The small molecule below binds the protein below.
Small molecule (SMILES): CCCCCNC(=O)[C@H](Cc1ccc(N(C(=O)C(=O)O)c2ccccc2C(=O)O)c2ccccc12)NC(C)=O

Sequence of chain 1.A:
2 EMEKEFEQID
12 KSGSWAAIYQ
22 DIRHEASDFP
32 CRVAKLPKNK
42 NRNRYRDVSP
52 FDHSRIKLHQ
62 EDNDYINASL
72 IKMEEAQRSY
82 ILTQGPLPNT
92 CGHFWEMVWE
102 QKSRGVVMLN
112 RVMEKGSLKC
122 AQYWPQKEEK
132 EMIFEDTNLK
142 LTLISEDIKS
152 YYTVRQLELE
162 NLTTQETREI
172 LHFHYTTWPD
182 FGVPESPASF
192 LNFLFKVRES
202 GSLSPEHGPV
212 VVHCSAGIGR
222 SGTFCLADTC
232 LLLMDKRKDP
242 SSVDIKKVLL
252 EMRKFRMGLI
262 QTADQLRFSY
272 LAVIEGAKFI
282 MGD

Binding-site contacts:
Ligand atom C21 contacts residue ALA217 of chain 1.A at 3.5 Å (hydrophobic).
Ligand atom N41 contacts residue ASP48 of chain 1.A at 2.9 Å (salt-bridge).
Ligand atom C55 contacts residue ASP48 of chain 1.A at 3.5 Å.
Ligand atom C62 contacts residue ASP48 of chain 1.A at 3.1 Å.
Ligand atom O23 contacts residue GLY218 of chain 1.A at 3.3 Å (h-bond).
Ligand atom O35 contacts residue GLN266 of chain 1.A at 3.7 Å.
Ligand atom C18 contacts residue GLY220 of chain 1.A at 3.7 Å.
Ligand atom C40 contacts residue ASP48 of chain 1.A at 3.7 Å.
Ligand atom O23 contacts residue CYS215 of chain 1.A at 3.2 Å (h-bond).
Ligand atom O20 contacts residue GLN266 of chain 1.A at 3.5 Å (h-bond).
Ligand atom C1 contacts residue TYR46 of chain 1.A at 3.4 Å (hydrophobic).
Ligand atom O20 contacts residue GLY220 of chain 1.A at 3.2 Å.
Ligand atom C7 contacts residue ALA217 of chain 1.A at 3.8 Å (hydrophobic).
Ligand atom O22 contacts residue CYS215 of chain 1.A at 3.2 Å (h-bond).
Ligand atom C49 contacts residue GLN262 of chain 1.A at 3.4 Å.
Ligand atom C33 contacts residue ARG221 of chain 1.A at 3.4 Å.
Ligand atom O22 contacts residue ALA217 of chain 1.A at 2.7 Å (h-bond).
Ligand atom O34 contacts residue ARG221 of chain 1.A at 3.1 Å (salt-bridge).
Ligand atom C36 contacts residue TYR46 of chain 1.A at 3.6 Å (hydrophobic).
Ligand atom C21 contacts residue CYS215 of chain 1.A at 3.3 Å (hydrophobic).
Ligand atom C21 contacts residue GLY220 of chain 1.A at 3.6 Å.
Ligand atom C27 contacts residue THR263 of chain 1.A at 3.6 Å.
Ligand atom C26 contacts residue THR263 of chain 1.A at 3.6 Å.
Ligand atom C9 contacts residue ALA217 of chain 1.A at 3.8 Å (hydrophobic).
Ligand atom C1 contacts residue LYS120 of chain 1.A at 3.7 Å.
Ligand atom C28 contacts residue GLN262 of chain 1.A at 3.6 Å.
Ligand atom C45 contacts residue ASP48 of chain 1.A at 3.3 Å.
Ligand atom O23 contacts residue GLY220 of chain 1.A at 2.8 Å (h-bond).
Ligand atom O20 contacts residue ARG221 of chain 1.A at 3.0 Å (salt-bridge).
Ligand atom O23 contacts residue ILE219 of chain 1.A at 3.0 Å (h-bond).
Ligand atom O23 contacts residue ALA217 of chain 1.A at 3.3 Å.
Ligand atom N44 contacts residue ASP48 of chain 1.A at 2.6 Å (salt-bridge).
Ligand atom C61 contacts residue ASP48 of chain 1.A at 3.5 Å.
Ligand atom C8 contacts residue ALA217 of chain 1.A at 3.5 Å (hydrophobic).
Ligand atom C2 contacts residue TYR46 of chain 1.A at 3.4 Å (hydrophobic).
Ligand atom O22 contacts residue SER216 of chain 1.A at 3.0 Å (h-bond).
Ligand atom O35 contacts residue TRP179 of chain 1.A at 3.6 Å.
Ligand atom C61 contacts residue TYR46 of chain 1.A at 3.8 Å (hydrophobic).
Ligand atom O35 contacts residue ARG221 of chain 1.A at 2.8 Å (salt-bridge).
Ligand atom C46 contacts residue ASP48 of chain 1.A at 3.2 Å.